Binding-site contacts:
Ligand atom N1 contacts residue GLU287 of chain 1.A at 2.9 Å (salt-bridge).
Ligand atom C1 contacts residue ASN193 of chain 1.A at 3.2 Å.
Ligand atom C2 contacts residue LEU402 of chain 1.A at 4.3 Å (hydrophobic).
Ligand atom N1 contacts residue MET392 of chain 1.A at 3.6 Å (h-bond).
Ligand atom C3 contacts residue PHE329 of chain 1.A at 3.7 Å (hydrophobic).
Ligand atom C2 contacts residue ASP362 of chain 1.A at 3.4 Å.
Ligand atom C2 contacts residue TYR404 of chain 1.A at 3.3 Å (hydrophobic).
Ligand atom C1 contacts residue ARG160 of chain 1.A at 3.5 Å.
Ligand atom N1 contacts residue GLN162 of chain 1.A at 2.9 Å (h-bond).
Ligand atom C2 contacts residue GLU287 of chain 1.A at 3.6 Å.
Ligand atom C1 contacts residue LEU402 of chain 1.A at 3.7 Å (hydrophobic).
Ligand atom O1 contacts residue ARG160 of chain 1.A at 2.9 Å (salt-bridge).
Ligand atom C3 contacts residue VAL326 of chain 1.A at 3.6 Å (hydrophobic).
Ligand atom C2 contacts residue GLN162 of chain 1.A at 3.4 Å.
Ligand atom N1 contacts residue VAL326 of chain 1.A at 4.4 Å.
Ligand atom C3 contacts residue TYR404 of chain 1.A at 4.0 Å (hydrophobic).
Ligand atom C2 contacts residue PHE329 of chain 1.A at 4.4 Å (hydrophobic).
Ligand atom O1 contacts residue GLN162 of chain 1.A at 4.1 Å.
Ligand atom N1 contacts residue ARG160 of chain 1.A at 3.3 Å (salt-bridge).
Ligand atom C3 contacts residue ASP362 of chain 1.A at 3.6 Å.
Ligand atom O1 contacts residue GLU287 of chain 1.A at 2.8 Å (salt-bridge).
Ligand atom O1 contacts residue ASN193 of chain 1.A at 3.2 Å (h-bond).
Ligand atom C1 contacts residue GLN162 of chain 1.A at 3.4 Å.
Ligand atom N1 contacts residue ASP362 of chain 1.A at 2.9 Å (salt-bridge).
Ligand atom N1 contacts residue TYR404 of chain 1.A at 3.5 Å (h-bond).
Ligand atom C1 contacts residue TYR404 of chain 1.A at 4.3 Å (hydrophobic).
Ligand atom C3 contacts residue GLU287 of chain 1.A at 3.5 Å.
Ligand atom C1 contacts residue GLU287 of chain 1.A at 3.8 Å.
Ligand atom O1 contacts residue LEU225 of chain 1.A at 3.4 Å.
Ligand atom C2 contacts residue ARG160 of chain 1.A at 4.0 Å.

Sequence of chain 1.A:
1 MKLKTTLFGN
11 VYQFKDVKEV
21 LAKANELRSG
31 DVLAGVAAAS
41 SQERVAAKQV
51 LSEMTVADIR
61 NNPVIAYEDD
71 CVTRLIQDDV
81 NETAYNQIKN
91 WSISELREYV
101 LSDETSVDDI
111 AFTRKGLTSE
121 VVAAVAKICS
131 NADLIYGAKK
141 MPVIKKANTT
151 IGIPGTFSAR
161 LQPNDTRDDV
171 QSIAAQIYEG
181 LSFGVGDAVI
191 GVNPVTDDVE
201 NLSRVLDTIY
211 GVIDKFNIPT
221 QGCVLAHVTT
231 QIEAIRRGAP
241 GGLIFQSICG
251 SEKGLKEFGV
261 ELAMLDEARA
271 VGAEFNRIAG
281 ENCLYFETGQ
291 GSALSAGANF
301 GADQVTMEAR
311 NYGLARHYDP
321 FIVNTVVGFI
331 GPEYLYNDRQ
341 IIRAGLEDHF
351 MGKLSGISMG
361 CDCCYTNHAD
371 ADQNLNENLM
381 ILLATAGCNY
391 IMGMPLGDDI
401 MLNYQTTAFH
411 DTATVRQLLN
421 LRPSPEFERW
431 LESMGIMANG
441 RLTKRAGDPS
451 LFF

A small-molecule ligand and the protein it binds are described below.
Small molecule (SMILES): C[C@@H](N)CO